Binding-site contacts:
Ligand atom C4 contacts residue ASN47 of chain 10.F at 4.2 Å.
Ligand atom C7 contacts residue ASN47 of chain 10.F at 3.8 Å.
Ligand atom C3 contacts residue ASN47 of chain 10.F at 3.9 Å.
Ligand atom C2 contacts residue ASN47 of chain 10.F at 2.6 Å.
Ligand atom O5 contacts residue ASN47 of chain 10.F at 2.2 Å (h-bond).
Ligand atom C5 contacts residue ASN47 of chain 10.F at 3.4 Å.
Ligand atom O7 contacts residue ASN47 of chain 10.F at 3.9 Å.
Ligand atom C1 contacts residue ASN47 of chain 10.F at 1.4 Å.
Ligand atom N2 contacts residue ASN47 of chain 10.F at 3.2 Å (h-bond).
Ligand atom C6 contacts residue ASN47 of chain 10.F at 4.0 Å.

This protein binds this small molecule.
Small molecule (SMILES): CC(=O)N[C@H]1[C@H](O[C@H]2[C@H](O)[C@@H](NC(C)=O)CO[C@@H]2CO)O[C@H](CO)[C@@H](O)[C@@H]1O

Sequence of chain 10.F:
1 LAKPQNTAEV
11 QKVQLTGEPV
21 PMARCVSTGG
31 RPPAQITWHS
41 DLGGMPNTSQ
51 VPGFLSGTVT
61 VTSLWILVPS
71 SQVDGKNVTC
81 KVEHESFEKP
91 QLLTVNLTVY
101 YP